This protein binds this small molecule.
Small molecule (SMILES): O=C(O)Cc1ccccc1-c1ccc(-c2cccc([N+](=O)[O-])c2)o1

Sequence of chain 1.A:
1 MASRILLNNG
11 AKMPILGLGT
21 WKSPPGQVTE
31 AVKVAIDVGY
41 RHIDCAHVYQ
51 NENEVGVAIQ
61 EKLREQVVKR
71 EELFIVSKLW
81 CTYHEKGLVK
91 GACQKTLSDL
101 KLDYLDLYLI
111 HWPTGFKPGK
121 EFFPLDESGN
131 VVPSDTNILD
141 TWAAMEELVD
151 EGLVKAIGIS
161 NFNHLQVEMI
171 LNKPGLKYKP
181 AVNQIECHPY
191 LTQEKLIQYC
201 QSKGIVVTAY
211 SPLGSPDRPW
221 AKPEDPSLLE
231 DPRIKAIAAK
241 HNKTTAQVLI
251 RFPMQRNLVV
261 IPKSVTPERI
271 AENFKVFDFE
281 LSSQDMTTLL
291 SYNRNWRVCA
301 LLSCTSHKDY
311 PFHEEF

Binding-site contacts:
Ligand atom O1 contacts residue PHE123 of chain 1.A at 3.8 Å.
Ligand atom O17 contacts residue NAP1 of chain 1.B at 3.5 Å (h-bond).
Ligand atom C21 contacts residue TRP112 of chain 1.A at 3.4 Å (hydrophobic).
Ligand atom O29 contacts residue TYR310 of chain 1.A at 3.4 Å.
Ligand atom O17 contacts residue HIS111 of chain 1.A at 3.0 Å (h-bond).
Ligand atom C14 contacts residue NAP1 of chain 1.B at 3.6 Å.
Ligand atom C30 contacts residue THR114 of chain 1.A at 3.4 Å.
Ligand atom C34 contacts residue TRP112 of chain 1.A at 3.4 Å (hydrophobic).
Ligand atom C30 contacts residue TRP112 of chain 1.A at 3.5 Å (hydrophobic).
Ligand atom C21 contacts residue LEU301 of chain 1.A at 3.7 Å (hydrophobic).
Ligand atom N27 contacts residue TRP112 of chain 1.A at 3.6 Å.
Ligand atom C23 contacts residue TRP112 of chain 1.A at 3.3 Å (hydrophobic).
Ligand atom O17 contacts residue TRP112 of chain 1.A at 2.9 Å (h-bond).
Ligand atom O1 contacts residue TRP80 of chain 1.A at 3.7 Å.
Ligand atom C5 contacts residue TYR49 of chain 1.A at 3.7 Å (hydrophobic).
Ligand atom C30 contacts residue CYS304 of chain 1.A at 3.5 Å (hydrophobic).
Ligand atom C32 contacts residue THR114 of chain 1.A at 3.5 Å.
Ligand atom C14 contacts residue TYR49 of chain 1.A at 3.8 Å (hydrophobic).
Ligand atom O28 contacts residue CYS304 of chain 1.A at 3.6 Å.
Ligand atom C26 contacts residue TRP112 of chain 1.A at 3.4 Å (hydrophobic).
Ligand atom C32 contacts residue TRP112 of chain 1.A at 3.5 Å (hydrophobic).
Ligand atom O28 contacts residue PRO311 of chain 1.A at 3.5 Å.
Ligand atom C32 contacts residue PHE116 of chain 1.A at 3.8 Å (hydrophobic).
Ligand atom N27 contacts residue CYS304 of chain 1.A at 3.7 Å.
Ligand atom C5 contacts residue TRP21 of chain 1.A at 3.2 Å (hydrophobic).
Ligand atom O1 contacts residue LEU301 of chain 1.A at 3.7 Å.
Ligand atom O1 contacts residue TRP112 of chain 1.A at 3.7 Å.
Ligand atom O29 contacts residue LEU301 of chain 1.A at 3.1 Å (h-bond).
Ligand atom C23 contacts residue LEU301 of chain 1.A at 3.7 Å (hydrophobic).
Ligand atom O29 contacts residue ALA300 of chain 1.A at 3.5 Å.
Ligand atom C22 contacts residue LEU301 of chain 1.A at 3.4 Å (hydrophobic).
Ligand atom C22 contacts residue TRP112 of chain 1.A at 3.3 Å (hydrophobic).
Ligand atom C13 contacts residue TRP21 of chain 1.A at 3.7 Å (hydrophobic).
Ligand atom N27 contacts residue TYR310 of chain 1.A at 3.8 Å.
Ligand atom C24 contacts residue TRP112 of chain 1.A at 3.4 Å (hydrophobic).
Ligand atom O28 contacts residue TYR310 of chain 1.A at 3.2 Å.
Ligand atom O15 contacts residue HIS111 of chain 1.A at 2.7 Å (h-bond).
Ligand atom O15 contacts residue TYR49 of chain 1.A at 2.7 Å (h-bond).
Ligand atom O15 contacts residue NAP1 of chain 1.B at 3.0 Å.
Ligand atom C14 contacts residue HIS111 of chain 1.A at 3.2 Å.